This protein binds this small molecule.
Small molecule (SMILES): [H]/N=C(/N)N1CCC(O)(CN(C)CCCN2CN(c3ccccc3)C3(CCN(CC[C@@H]4CC[C@H]5C[C@@H]4C5(C)C)CC3)C2=O)CC1

Binding-site contacts:
Ligand atom CAQ contacts residue VAL78 of chain 1.A at 3.9 Å (hydrophobic).
Ligand atom NAT contacts residue MET133 of chain 1.A at 3.7 Å.
Ligand atom CAX contacts residue MET133 of chain 1.A at 4.0 Å (hydrophobic).
Ligand atom CAZ contacts residue GLY132 of chain 1.A at 4.1 Å.
Ligand atom CAJ contacts residue SER129 of chain 1.A at 3.2 Å.
Ligand atom CBE contacts residue GLU38 of chain 1.A at 3.5 Å.
Ligand atom CAY contacts residue MET133 of chain 1.A at 3.8 Å (hydrophobic).
Ligand atom CAA contacts residue ILE126 of chain 1.A at 4.1 Å (hydrophobic).
Ligand atom CBI contacts residue GLU38 of chain 1.A at 3.6 Å.
Ligand atom NAR contacts residue MET133 of chain 1.A at 3.8 Å.
Ligand atom CAK contacts residue SER129 of chain 1.A at 3.9 Å.
Ligand atom CAS contacts residue MET133 of chain 1.A at 4.0 Å (hydrophobic).
Ligand atom CAJ contacts residue TYR130 of chain 1.A at 3.8 Å (hydrophobic).
Ligand atom CAQ contacts residue VAL73 of chain 1.A at 3.8 Å (hydrophobic).
Ligand atom CBJ contacts residue TRP41 of chain 1.A at 3.8 Å (hydrophobic).
Ligand atom CAZ contacts residue SER129 of chain 1.A at 3.9 Å.
Ligand atom NAI contacts residue SER129 of chain 1.A at 3.9 Å.
Ligand atom CAU contacts residue MET133 of chain 1.A at 3.7 Å (hydrophobic).
Ligand atom CBA contacts residue MET133 of chain 1.A at 3.7 Å (hydrophobic).
Ligand atom CBA contacts residue SER129 of chain 1.A at 3.7 Å.
Ligand atom CAO contacts residue HIS481 of chain 1.B at 3.7 Å.
Ligand atom CAK contacts residue TYR130 of chain 1.A at 3.8 Å (hydrophobic).
Ligand atom CAF contacts residue TYR130 of chain 1.A at 3.7 Å (hydrophobic).
Ligand atom CAQ contacts residue ILE126 of chain 1.A at 3.8 Å (hydrophobic).
Ligand atom CAW contacts residue MET133 of chain 1.A at 3.8 Å (hydrophobic).
Ligand atom CAF contacts residue ILE126 of chain 1.A at 4.1 Å (hydrophobic).
Ligand atom CAK contacts residue MET133 of chain 1.A at 4.0 Å (hydrophobic).
Ligand atom CAY contacts residue GLY132 of chain 1.A at 4.1 Å.
Ligand atom CBC contacts residue MET133 of chain 1.A at 4.0 Å (hydrophobic).
Ligand atom CAG contacts residue TYR130 of chain 1.A at 4.0 Å (hydrophobic).
Ligand atom OBB contacts residue TYR130 of chain 1.A at 3.7 Å.
Ligand atom CAD contacts residue VAL78 of chain 1.A at 4.0 Å (hydrophobic).
Ligand atom CAW contacts residue TRP41 of chain 1.A at 4.0 Å (hydrophobic).
Ligand atom CBC contacts residue TRP41 of chain 1.A at 3.7 Å (hydrophobic).
Ligand atom CBK contacts residue TRP41 of chain 1.A at 3.8 Å (hydrophobic).
Ligand atom CAH contacts residue SER129 of chain 1.A at 3.7 Å.
Ligand atom CAU contacts residue TRP41 of chain 1.A at 3.9 Å (hydrophobic).
Ligand atom CAZ contacts residue MET133 of chain 1.A at 3.7 Å (hydrophobic).
Ligand atom CAV contacts residue MET133 of chain 1.A at 3.7 Å (hydrophobic).
Ligand atom CBE contacts residue TRP41 of chain 1.A at 4.0 Å (hydrophobic).

Sequence of chain 1.A:
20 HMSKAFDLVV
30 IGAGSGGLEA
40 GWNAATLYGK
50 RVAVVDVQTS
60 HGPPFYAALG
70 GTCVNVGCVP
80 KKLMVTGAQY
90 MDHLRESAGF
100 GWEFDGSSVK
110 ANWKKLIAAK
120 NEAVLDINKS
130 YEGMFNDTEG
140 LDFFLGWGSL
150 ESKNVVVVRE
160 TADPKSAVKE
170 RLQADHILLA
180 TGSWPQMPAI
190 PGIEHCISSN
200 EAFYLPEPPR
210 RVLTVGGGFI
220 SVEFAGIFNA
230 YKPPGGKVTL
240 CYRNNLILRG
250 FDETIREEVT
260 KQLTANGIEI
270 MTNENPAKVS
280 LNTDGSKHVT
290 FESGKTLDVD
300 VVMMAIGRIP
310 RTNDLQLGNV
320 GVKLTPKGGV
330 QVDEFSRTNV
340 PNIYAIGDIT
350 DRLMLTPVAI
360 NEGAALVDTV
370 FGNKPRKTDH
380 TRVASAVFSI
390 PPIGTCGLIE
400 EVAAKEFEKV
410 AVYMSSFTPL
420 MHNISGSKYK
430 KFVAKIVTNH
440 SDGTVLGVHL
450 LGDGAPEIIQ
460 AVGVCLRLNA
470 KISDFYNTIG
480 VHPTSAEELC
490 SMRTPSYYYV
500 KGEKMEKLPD

Sequence of chain 1.B:
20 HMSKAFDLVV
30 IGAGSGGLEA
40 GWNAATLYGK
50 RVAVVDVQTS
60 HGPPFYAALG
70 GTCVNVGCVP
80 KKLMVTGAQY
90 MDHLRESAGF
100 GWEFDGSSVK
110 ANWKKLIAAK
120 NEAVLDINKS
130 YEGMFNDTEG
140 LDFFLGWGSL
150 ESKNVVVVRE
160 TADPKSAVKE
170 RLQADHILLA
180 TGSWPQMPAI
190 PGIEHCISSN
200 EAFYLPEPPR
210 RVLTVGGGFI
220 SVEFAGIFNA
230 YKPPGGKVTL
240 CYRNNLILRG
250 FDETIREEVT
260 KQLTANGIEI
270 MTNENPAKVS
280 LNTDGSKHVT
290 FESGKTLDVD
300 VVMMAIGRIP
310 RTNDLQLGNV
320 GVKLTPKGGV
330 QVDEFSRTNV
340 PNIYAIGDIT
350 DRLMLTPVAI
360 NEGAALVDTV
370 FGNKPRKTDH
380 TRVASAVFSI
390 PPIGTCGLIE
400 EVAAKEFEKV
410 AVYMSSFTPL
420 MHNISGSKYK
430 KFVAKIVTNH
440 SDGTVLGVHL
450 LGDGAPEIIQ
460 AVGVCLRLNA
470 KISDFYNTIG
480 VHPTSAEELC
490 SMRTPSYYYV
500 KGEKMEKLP